Sequence of chain 1.F:
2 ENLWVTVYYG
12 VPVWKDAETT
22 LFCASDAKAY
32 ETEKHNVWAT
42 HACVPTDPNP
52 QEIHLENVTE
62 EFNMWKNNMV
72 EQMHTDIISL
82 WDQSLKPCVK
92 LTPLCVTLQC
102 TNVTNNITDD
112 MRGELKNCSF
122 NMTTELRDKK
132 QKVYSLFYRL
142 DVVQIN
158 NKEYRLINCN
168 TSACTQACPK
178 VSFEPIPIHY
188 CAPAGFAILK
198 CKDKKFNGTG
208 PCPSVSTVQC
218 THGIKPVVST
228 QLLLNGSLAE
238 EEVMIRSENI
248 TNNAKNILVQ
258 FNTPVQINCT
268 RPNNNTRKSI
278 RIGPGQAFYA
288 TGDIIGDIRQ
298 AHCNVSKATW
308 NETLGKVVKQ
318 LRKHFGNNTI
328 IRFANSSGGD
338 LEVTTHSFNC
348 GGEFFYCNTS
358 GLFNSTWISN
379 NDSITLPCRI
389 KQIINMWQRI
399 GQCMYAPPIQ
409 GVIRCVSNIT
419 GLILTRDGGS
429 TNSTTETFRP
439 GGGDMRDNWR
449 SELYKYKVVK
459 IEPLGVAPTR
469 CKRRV

Binding-site contacts:
Ligand atom C5 contacts residue ARG412 of chain 1.F at 3.8 Å.
Ligand atom C4 contacts residue GLN263 of chain 1.F at 4.3 Å.
Ligand atom O5 contacts residue ARG412 of chain 1.F at 3.0 Å (salt-bridge).
Ligand atom C2 contacts residue GLN263 of chain 1.F at 3.7 Å.
Ligand atom O5 contacts residue VAL414 of chain 1.F at 4.5 Å.
Ligand atom C8 contacts residue SER303 of chain 1.F at 3.8 Å.
Ligand atom O3 contacts residue GLN263 of chain 1.F at 4.3 Å.
Ligand atom C7 contacts residue ASN301 of chain 1.F at 4.3 Å.
Ligand atom C3 contacts residue ASN265 of chain 1.F at 3.8 Å.
Ligand atom C1 contacts residue ASN265 of chain 1.F at 1.4 Å.
Ligand atom O7 contacts residue ASN301 of chain 1.F at 3.8 Å.
Ligand atom C1 contacts residue GLN263 of chain 1.F at 3.7 Å.
Ligand atom C1 contacts residue ARG412 of chain 1.F at 4.0 Å.
Ligand atom C8 contacts residue ASN301 of chain 1.F at 3.6 Å.
Ligand atom C7 contacts residue ASN265 of chain 1.F at 3.1 Å.
Ligand atom C6 contacts residue ARG412 of chain 1.F at 3.4 Å.
Ligand atom C3 contacts residue GLN263 of chain 1.F at 3.4 Å.
Ligand atom C5 contacts residue GLN263 of chain 1.F at 4.3 Å.
Ligand atom O5 contacts residue ASN265 of chain 1.F at 2.3 Å (h-bond).
Ligand atom C5 contacts residue ASN265 of chain 1.F at 3.6 Å.
Ligand atom C8 contacts residue VAL302 of chain 1.F at 3.7 Å (hydrophobic).
Ligand atom C4 contacts residue ASN265 of chain 1.F at 4.2 Å.
Ligand atom C8 contacts residue ASN265 of chain 1.F at 4.3 Å.
Ligand atom N2 contacts residue ASN265 of chain 1.F at 2.9 Å (h-bond).
Ligand atom O7 contacts residue ASN265 of chain 1.F at 3.0 Å (h-bond).
Ligand atom C8 contacts residue GLN263 of chain 1.F at 4.1 Å.
Ligand atom N2 contacts residue GLN263 of chain 1.F at 3.5 Å (h-bond).
Ligand atom O6 contacts residue ARG412 of chain 1.F at 2.5 Å (salt-bridge).
Ligand atom O6 contacts residue VAL414 of chain 1.F at 4.2 Å.
Ligand atom C2 contacts residue ASN265 of chain 1.F at 2.4 Å.

The small molecule below binds the protein below.
Small molecule (SMILES): CC(=O)N[C@H]1[C@H](O[C@H]2[C@H](O)[C@@H](NC(C)=O)CO[C@@H]2CO)O[C@H](CO)[C@@H](O)[C@@H]1O